Sequence of chain 2.F:
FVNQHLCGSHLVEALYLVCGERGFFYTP

Sequence of chain 1.D:
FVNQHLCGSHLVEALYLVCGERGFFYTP

Sequence of chain 1.C:
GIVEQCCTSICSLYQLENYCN

Binding-site contacts:
Ligand atom O1 contacts residue VAL2 of chain 1.F at 4.0 Å.
Ligand atom C4 contacts residue LEU11 of chain 1.D at 4.0 Å (hydrophobic).
Ligand atom O3 contacts residue ALA14 of chain 1.D at 3.7 Å.
Ligand atom C2 contacts residue LEU11 of chain 1.D at 4.1 Å (hydrophobic).
Ligand atom C5 contacts residue HIS5 of chain 1.F at 4.1 Å.
Ligand atom C5 contacts residue CYS7 of chain 1.D at 4.2 Å (hydrophobic).
Ligand atom C5 contacts residue HIS10 of chain 1.D at 4.0 Å.
Ligand atom C2 contacts residue CYS11 of chain 1.C at 3.8 Å (hydrophobic).
Ligand atom C1 contacts residue CYS11 of chain 1.C at 4.0 Å (hydrophobic).
Ligand atom C1 contacts residue CYS6 of chain 1.C at 3.4 Å (hydrophobic).
Ligand atom C6 contacts residue LEU11 of chain 1.D at 3.5 Å (hydrophobic).
Ligand atom C4 contacts residue HIS10 of chain 1.D at 4.0 Å.
Ligand atom O1 contacts residue LEU11 of chain 1.D at 4.3 Å.
Ligand atom C3 contacts residue HIS5 of chain 1.F at 3.3 Å.
Ligand atom C2 contacts residue ILE10 of chain 1.C at 4.3 Å (hydrophobic).
Ligand atom C2 contacts residue HIS5 of chain 1.F at 3.9 Å.
Ligand atom C6 contacts residue VAL2 of chain 1.F at 4.5 Å (hydrophobic).
Ligand atom C1 contacts residue LEU11 of chain 1.D at 3.7 Å (hydrophobic).
Ligand atom O3 contacts residue HIS5 of chain 1.F at 3.1 Å (h-bond).
Ligand atom O3 contacts residue LEU16 of chain 1.C at 3.9 Å.
Ligand atom C6 contacts residue CYS6 of chain 1.C at 3.3 Å (hydrophobic).
Ligand atom C3 contacts residue LEU16 of chain 1.C at 4.5 Å (hydrophobic).
Ligand atom O1 contacts residue CYS11 of chain 1.C at 2.9 Å (h-bond).
Ligand atom O1 contacts residue CYS6 of chain 1.C at 2.6 Å (h-bond).
Ligand atom C3 contacts residue ALA14 of chain 1.D at 4.3 Å (hydrophobic).
Ligand atom C1 contacts residue HIS5 of chain 1.F at 4.2 Å.
Ligand atom C4 contacts residue HIS5 of chain 1.F at 3.7 Å.
Ligand atom O3 contacts residue LEU17 of chain 2.F at 3.5 Å.
Ligand atom C3 contacts residue LEU11 of chain 1.D at 4.3 Å (hydrophobic).
Ligand atom C6 contacts residue CYS7 of chain 1.D at 4.0 Å (hydrophobic).
Ligand atom O1 contacts residue ILE10 of chain 1.C at 3.5 Å.
Ligand atom C5 contacts residue LEU11 of chain 1.D at 3.6 Å (hydrophobic).
Ligand atom C6 contacts residue HIS5 of chain 1.F at 4.4 Å.
Ligand atom C5 contacts residue LEU6 of chain 1.F at 4.0 Å (hydrophobic).
Ligand atom O1 contacts residue SER9 of chain 1.C at 3.9 Å.

Sequence of chain 1.F:
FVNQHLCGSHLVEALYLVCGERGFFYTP

A protein and the small-molecule ligand that binds it are described below.
Small molecule (SMILES): Oc1cccc(O)c1